A protein and the small-molecule ligand that binds it are described below.
Small molecule (SMILES): CSCC[C@@H]1NC(=O)[C@H](C)NC(=O)[C@H](Cc2cnc[nH]2)NC(=O)[C@H](CC(N)=O)NC(=O)[C@H](CCC(=O)O)NC(=O)[C@H](CC(C)C)NC(=O)CNC(=O)[C@H](CCCN=C(N)N)NC(=O)[C@H](CC2=CN=C3C=CC=CC23)NC(=O)[C@H](CO)NC(=O)[C@@H](NC(=O)[C@H](C)NC(=O)CNC(=O)[C@@H](N)CC(=O)O)CSSC[C@@H](C=O)NC1=O

Sequence of chain 1.A:
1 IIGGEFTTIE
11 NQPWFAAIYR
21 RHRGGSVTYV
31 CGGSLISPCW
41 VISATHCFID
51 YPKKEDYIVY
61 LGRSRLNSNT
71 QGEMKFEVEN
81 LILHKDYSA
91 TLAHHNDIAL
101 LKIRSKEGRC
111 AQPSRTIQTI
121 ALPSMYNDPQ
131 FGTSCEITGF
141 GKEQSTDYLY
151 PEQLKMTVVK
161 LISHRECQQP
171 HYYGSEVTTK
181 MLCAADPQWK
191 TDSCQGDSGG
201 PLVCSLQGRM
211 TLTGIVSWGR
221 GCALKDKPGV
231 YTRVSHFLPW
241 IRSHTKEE

Binding-site contacts:
Ligand atom ND2 contacts residue CYS47 of chain 1.A at 2.9 Å (h-bond).
Ligand atom NH2 contacts residue GLY221 of chain 1.A at 2.8 Å (h-bond).
Ligand atom C contacts residue HIS46 of chain 1.A at 3.3 Å.
Ligand atom NE1 contacts residue GLY221 of chain 1.A at 3.5 Å (h-bond).
Ligand atom O contacts residue HIS94 of chain 1.A at 2.8 Å (h-bond).
Ligand atom CD contacts residue SER198 of chain 1.A at 3.3 Å.
Ligand atom OD1 contacts residue SER145 of chain 1.A at 3.2 Å (h-bond).
Ligand atom ND2 contacts residue TYR57 of chain 1.A at 3.1 Å (h-bond).
Ligand atom OE1 contacts residue SER198 of chain 1.A at 2.9 Å (h-bond).
Ligand atom N contacts residue HIS46 of chain 1.A at 3.4 Å (h-bond).
Ligand atom O contacts residue TRP218 of chain 1.A at 3.5 Å.
Ligand atom CD contacts residue SER193 of chain 1.A at 3.5 Å.
Ligand atom O contacts residue GLN195 of chain 1.A at 3.3 Å.
Ligand atom NH1 contacts residue ASP192 of chain 1.A at 2.9 Å (salt-bridge).
Ligand atom CB contacts residue ASP50 of chain 1.A at 3.4 Å.
Ligand atom CA contacts residue HIS46 of chain 1.A at 3.3 Å.
Ligand atom CG contacts residue CYS194 of chain 1.A at 3.4 Å (hydrophobic).
Ligand atom NE2 contacts residue HIS46 of chain 1.A at 3.1 Å (h-bond).
Ligand atom OD1 contacts residue ARG20 of chain 1.A at 2.9 Å (salt-bridge).
Ligand atom CB contacts residue CYS47 of chain 1.A at 3.5 Å (hydrophobic).
Ligand atom NH2 contacts residue ASP192 of chain 1.A at 3.3 Å (salt-bridge).
Ligand atom O contacts residue TYR51 of chain 1.A at 3.3 Å.
Ligand atom C contacts residue HIS94 of chain 1.A at 3.5 Å.
Ligand atom O contacts residue GLN195 of chain 1.A at 3.3 Å (h-bond).
Ligand atom OE2 contacts residue HIS46 of chain 1.A at 2.9 Å (h-bond).
Ligand atom CA contacts residue ASP50 of chain 1.A at 3.2 Å.
Ligand atom N contacts residue SER217 of chain 1.A at 3.4 Å (h-bond).
Ligand atom OD1 contacts residue TYR51 of chain 1.A at 3.3 Å.
Ligand atom ND1 contacts residue ASP50 of chain 1.A at 3.3 Å (salt-bridge).
Ligand atom NH1 contacts residue GLY229 of chain 1.A at 3.4 Å.
Ligand atom CA contacts residue HIS94 of chain 1.A at 3.4 Å.
Ligand atom NE contacts residue SER193 of chain 1.A at 3.5 Å (h-bond).
Ligand atom CD1 contacts residue GLY221 of chain 1.A at 3.5 Å.
Ligand atom NH1 contacts residue SER193 of chain 1.A at 2.6 Å (h-bond).
Ligand atom N contacts residue ASP50 of chain 1.A at 2.9 Å (salt-bridge).
Ligand atom OE1 contacts residue GLY196 of chain 1.A at 2.8 Å (h-bond).
Ligand atom CZ contacts residue SER193 of chain 1.A at 3.1 Å.
Ligand atom OE2 contacts residue SER198 of chain 1.A at 3.2 Å (h-bond).
Ligand atom O contacts residue HIS46 of chain 1.A at 3.1 Å.
Ligand atom CG contacts residue ASP50 of chain 1.A at 3.4 Å.